This small molecule binds to this protein.
Small molecule (SMILES): O=C(CCl)Nc1ccc(N(C(=O)c2ccco2)[C@@H](C(=O)NCc2ccccc2)c2cccnc2)cc1

Sequence of chain 1.A:
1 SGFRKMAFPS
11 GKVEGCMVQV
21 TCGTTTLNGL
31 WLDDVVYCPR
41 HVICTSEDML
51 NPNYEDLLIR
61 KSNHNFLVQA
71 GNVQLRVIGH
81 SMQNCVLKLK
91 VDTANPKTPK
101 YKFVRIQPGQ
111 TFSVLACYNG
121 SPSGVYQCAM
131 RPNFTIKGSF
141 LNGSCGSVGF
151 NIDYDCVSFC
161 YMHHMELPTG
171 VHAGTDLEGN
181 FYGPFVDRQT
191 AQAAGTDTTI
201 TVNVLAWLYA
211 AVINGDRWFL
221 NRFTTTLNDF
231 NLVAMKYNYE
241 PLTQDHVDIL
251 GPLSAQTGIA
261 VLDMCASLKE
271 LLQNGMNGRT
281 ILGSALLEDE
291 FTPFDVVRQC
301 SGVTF

Binding-site contacts:
Ligand atom C18 contacts residue GLY143 of chain 1.A at 3.9 Å.
Ligand atom C13 contacts residue THR45 of chain 1.A at 4.0 Å.
Ligand atom C20 contacts residue ASN142 of chain 1.A at 3.9 Å.
Ligand atom C13 contacts residue THR25 of chain 1.A at 3.4 Å.
Ligand atom C24 contacts residue GLY143 of chain 1.A at 3.7 Å.
Ligand atom C14 contacts residue CYS44 of chain 1.A at 3.9 Å (hydrophobic).
Ligand atom C28 contacts residue SER46 of chain 1.A at 4.0 Å.
Ligand atom C19 contacts residue ASN142 of chain 1.A at 3.6 Å.
Ligand atom C33 contacts residue GLY143 of chain 1.A at 3.5 Å.
Ligand atom C34 contacts residue SER144 of chain 1.A at 4.1 Å.
Ligand atom N11 contacts residue MET49 of chain 1.A at 3.4 Å.
Ligand atom C14 contacts residue THR25 of chain 1.A at 3.4 Å.
Ligand atom O35 contacts residue LEU27 of chain 1.A at 4.0 Å.
Ligand atom C34 contacts residue CYS145 of chain 1.A at 1.8 Å (hydrophobic).
Ligand atom C17 contacts residue LEU27 of chain 1.A at 3.9 Å (hydrophobic).
Ligand atom C26 contacts residue SER46 of chain 1.A at 3.3 Å.
Ligand atom C23 contacts residue ASN142 of chain 1.A at 3.6 Å.
Ligand atom C12 contacts residue MET49 of chain 1.A at 3.3 Å (hydrophobic).
Ligand atom C27 contacts residue SER46 of chain 1.A at 3.2 Å.
Ligand atom C12 contacts residue THR45 of chain 1.A at 3.9 Å.
Ligand atom O22 contacts residue ASN142 of chain 1.A at 3.7 Å.
Ligand atom C33 contacts residue SER144 of chain 1.A at 4.1 Å.
Ligand atom N32 contacts residue GLY143 of chain 1.A at 4.0 Å.
Ligand atom N32 contacts residue CYS145 of chain 1.A at 3.5 Å (h-bond).
Ligand atom C23 contacts residue GLY143 of chain 1.A at 4.1 Å.
Ligand atom C12 contacts residue HIS41 of chain 1.A at 4.2 Å.
Ligand atom O35 contacts residue SER144 of chain 1.A at 3.2 Å (h-bond).
Ligand atom C13 contacts residue HIS41 of chain 1.A at 4.2 Å.
Ligand atom O35 contacts residue ASN142 of chain 1.A at 3.9 Å.
Ligand atom C24 contacts residue ASN142 of chain 1.A at 3.8 Å.
Ligand atom C12 contacts residue CYS44 of chain 1.A at 4.0 Å (hydrophobic).
Ligand atom C13 contacts residue CYS44 of chain 1.A at 3.2 Å (hydrophobic).
Ligand atom O35 contacts residue CYS145 of chain 1.A at 2.9 Å (h-bond).
Ligand atom O35 contacts residue GLY143 of chain 1.A at 2.8 Å (h-bond).
Ligand atom C01 contacts residue SER46 of chain 1.A at 3.4 Å.
Ligand atom C31 contacts residue SER46 of chain 1.A at 3.9 Å.
Ligand atom C17 contacts residue GLY143 of chain 1.A at 3.9 Å.
Ligand atom C33 contacts residue CYS145 of chain 1.A at 2.7 Å (hydrophobic).
Ligand atom C34 contacts residue HIS163 of chain 1.A at 3.9 Å.
Ligand atom O08 contacts residue THR25 of chain 1.A at 4.0 Å.